Binding-site contacts:
Ligand atom CAR contacts residue Y011 of chain 1.U at 4.0 Å.
Ligand atom OAW contacts residue Y011 of chain 1.U at 4.0 Å.
Ligand atom CBC contacts residue PHE300 of chain 1.A at 3.6 Å (hydrophobic).
Ligand atom CAT contacts residue PHE300 of chain 1.A at 4.2 Å (hydrophobic).
Ligand atom CAN contacts residue LEU293 of chain 1.A at 3.4 Å (hydrophobic).
Ligand atom OAW contacts residue PHE300 of chain 1.A at 3.6 Å.
Ligand atom CAB contacts residue LEU293 of chain 1.A at 4.2 Å (hydrophobic).
Ligand atom CAD contacts residue PHE300 of chain 1.A at 2.8 Å (hydrophobic).
Ligand atom CBB contacts residue LEU293 of chain 1.A at 4.5 Å (hydrophobic).
Ligand atom CAZ contacts residue PHE300 of chain 1.A at 3.9 Å (hydrophobic).
Ligand atom CBA contacts residue LEU293 of chain 1.A at 4.5 Å (hydrophobic).
Ligand atom CAE contacts residue ILE297 of chain 1.A at 2.7 Å (hydrophobic).
Ligand atom OAW contacts residue TYR232 of chain 1.B at 4.1 Å.
Ligand atom CBH contacts residue PHE300 of chain 1.A at 3.9 Å (hydrophobic).
Ligand atom CAR contacts residue PHE300 of chain 1.A at 3.5 Å (hydrophobic).
Ligand atom CAV contacts residue PHE300 of chain 1.A at 3.2 Å (hydrophobic).
Ligand atom CAI contacts residue PHE300 of chain 1.A at 4.3 Å (hydrophobic).
Ligand atom CAO contacts residue LEU293 of chain 1.A at 3.9 Å (hydrophobic).
Ligand atom CBC contacts residue Y011 of chain 1.U at 4.2 Å.
Ligand atom CAJ contacts residue LEU293 of chain 1.A at 4.2 Å (hydrophobic).
Ligand atom CAC contacts residue LEU293 of chain 1.A at 4.3 Å (hydrophobic).
Ligand atom CAT contacts residue Y011 of chain 1.U at 3.6 Å.
Ligand atom CBI contacts residue ILE297 of chain 1.A at 4.2 Å (hydrophobic).

Sequence of chain 1.B:
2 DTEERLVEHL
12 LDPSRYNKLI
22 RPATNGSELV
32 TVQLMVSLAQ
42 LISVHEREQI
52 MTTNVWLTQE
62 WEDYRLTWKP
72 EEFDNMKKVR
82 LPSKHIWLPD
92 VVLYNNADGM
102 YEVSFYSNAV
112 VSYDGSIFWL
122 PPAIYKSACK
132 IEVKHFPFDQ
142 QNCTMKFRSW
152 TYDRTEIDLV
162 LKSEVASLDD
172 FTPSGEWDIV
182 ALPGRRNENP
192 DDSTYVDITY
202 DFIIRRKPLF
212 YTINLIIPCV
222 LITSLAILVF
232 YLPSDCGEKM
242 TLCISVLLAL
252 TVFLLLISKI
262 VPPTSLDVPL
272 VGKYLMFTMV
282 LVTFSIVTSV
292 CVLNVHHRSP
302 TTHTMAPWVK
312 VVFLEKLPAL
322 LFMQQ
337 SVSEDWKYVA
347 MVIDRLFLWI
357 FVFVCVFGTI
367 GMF

A protein and the small-molecule ligand that binds it are described below.
Small molecule (SMILES): CC(C)CCC[C@@H](C)[C@H]1CC[C@H]2[C@@H]3CC=C4C[C@@H](OC(=O)CCC(=O)O)CC[C@]4(C)[C@H]3CC[C@]12C

Sequence of chain 1.A:
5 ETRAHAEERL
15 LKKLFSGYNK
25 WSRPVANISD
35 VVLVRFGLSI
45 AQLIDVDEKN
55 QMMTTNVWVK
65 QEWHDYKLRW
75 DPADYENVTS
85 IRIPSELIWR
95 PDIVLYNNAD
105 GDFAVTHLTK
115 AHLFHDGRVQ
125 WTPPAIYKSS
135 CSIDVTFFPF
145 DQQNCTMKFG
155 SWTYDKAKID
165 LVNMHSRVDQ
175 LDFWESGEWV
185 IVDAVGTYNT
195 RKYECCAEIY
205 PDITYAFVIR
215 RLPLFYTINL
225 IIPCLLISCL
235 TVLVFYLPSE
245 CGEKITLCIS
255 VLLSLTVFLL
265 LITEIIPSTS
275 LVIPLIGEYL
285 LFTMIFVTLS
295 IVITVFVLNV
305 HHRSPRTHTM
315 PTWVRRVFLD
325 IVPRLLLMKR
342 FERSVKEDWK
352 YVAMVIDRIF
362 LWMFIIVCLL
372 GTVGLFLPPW